This protein binds this small molecule.
Small molecule (SMILES): Nc1cc(Cc2ccccc2)c2[nH]nnc2n1

Sequence of chain 1.E:
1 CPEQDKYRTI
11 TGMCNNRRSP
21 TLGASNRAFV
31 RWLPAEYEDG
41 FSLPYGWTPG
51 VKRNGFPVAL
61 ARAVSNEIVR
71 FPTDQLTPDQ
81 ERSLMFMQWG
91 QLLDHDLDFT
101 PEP

Sequence of chain 1.F:
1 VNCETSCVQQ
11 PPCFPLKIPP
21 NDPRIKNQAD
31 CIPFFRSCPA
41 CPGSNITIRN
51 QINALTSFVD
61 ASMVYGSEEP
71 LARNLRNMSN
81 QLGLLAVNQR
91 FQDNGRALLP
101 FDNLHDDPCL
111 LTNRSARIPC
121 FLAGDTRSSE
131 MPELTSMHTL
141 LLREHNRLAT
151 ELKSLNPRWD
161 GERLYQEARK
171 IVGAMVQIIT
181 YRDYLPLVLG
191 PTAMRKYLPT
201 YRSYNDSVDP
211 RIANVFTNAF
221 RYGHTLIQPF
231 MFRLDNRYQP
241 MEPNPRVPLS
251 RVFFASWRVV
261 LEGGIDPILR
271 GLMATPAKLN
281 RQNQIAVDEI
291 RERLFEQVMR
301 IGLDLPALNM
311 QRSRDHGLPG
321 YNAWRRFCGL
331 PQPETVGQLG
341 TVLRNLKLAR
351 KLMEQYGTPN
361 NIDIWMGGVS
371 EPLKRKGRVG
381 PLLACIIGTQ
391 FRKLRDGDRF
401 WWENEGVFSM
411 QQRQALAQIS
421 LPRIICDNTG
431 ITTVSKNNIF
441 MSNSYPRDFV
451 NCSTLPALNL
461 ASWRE

Binding-site contacts:
Ligand atom C06 contacts residue ARG127 of chain 1.F at 4.1 Å.
Ligand atom C05 contacts residue ARG127 of chain 1.F at 3.6 Å.
Ligand atom C01 contacts residue THR126 of chain 1.F at 3.3 Å.
Ligand atom C09 contacts residue ARG127 of chain 1.F at 3.6 Å.
Ligand atom C10 contacts residue ARG127 of chain 1.F at 3.4 Å.
Ligand atom C01 contacts residue ARG127 of chain 1.F at 3.9 Å.
Ligand atom N14 contacts residue ARG127 of chain 1.F at 3.0 Å (salt-bridge).
Ligand atom N17 contacts residue HEC1 of chain 1.PA at 2.7 Å (h-bond).
Ligand atom C11 contacts residue ARG127 of chain 1.F at 3.8 Å.
Ligand atom N14 contacts residue HEC1 of chain 1.PA at 3.2 Å.
Ligand atom N13 contacts residue HEC1 of chain 1.PA at 3.4 Å.
Ligand atom N15 contacts residue GLN91 of chain 1.E at 3.1 Å (h-bond).
Ligand atom N13 contacts residue GLN91 of chain 1.E at 4.1 Å.
Ligand atom C08 contacts residue HEC1 of chain 1.PA at 3.9 Å.
Ligand atom N13 contacts residue ARG127 of chain 1.F at 4.1 Å.
Ligand atom C03 contacts residue ARG127 of chain 1.F at 3.4 Å.
Ligand atom N15 contacts residue GLU130 of chain 1.F at 4.1 Å.
Ligand atom C09 contacts residue HEC1 of chain 1.PA at 3.6 Å.
Ligand atom C12 contacts residue PHE295 of chain 1.F at 3.9 Å (hydrophobic).
Ligand atom N16 contacts residue ARG127 of chain 1.F at 3.8 Å.
Ligand atom C03 contacts residue THR126 of chain 1.F at 3.6 Å.
Ligand atom N15 contacts residue HIS95 of chain 1.E at 3.2 Å (h-bond).
Ligand atom C11 contacts residue HEC1 of chain 1.PA at 3.4 Å.
Ligand atom C05 contacts residue GLU130 of chain 1.F at 3.8 Å.
Ligand atom N15 contacts residue ARG127 of chain 1.F at 4.2 Å.
Ligand atom C02 contacts residue ARG127 of chain 1.F at 4.2 Å.
Ligand atom C10 contacts residue HEC1 of chain 1.PA at 3.2 Å.
Ligand atom C10 contacts residue HIS95 of chain 1.E at 3.8 Å.
Ligand atom N16 contacts residue HIS95 of chain 1.E at 2.9 Å (h-bond).
Ligand atom C05 contacts residue PHE254 of chain 1.F at 3.6 Å (hydrophobic).
Ligand atom C06 contacts residue HEC1 of chain 1.PA at 3.7 Å.
Ligand atom C08 contacts residue ARG127 of chain 1.F at 3.9 Å.
Ligand atom N17 contacts residue ARG127 of chain 1.F at 4.1 Å.
Ligand atom N15 contacts residue HEC1 of chain 1.PA at 3.4 Å.
Ligand atom N16 contacts residue GLN91 of chain 1.E at 4.1 Å.
Ligand atom C07 contacts residue ARG127 of chain 1.F at 4.0 Å.
Ligand atom N16 contacts residue HEC1 of chain 1.PA at 3.1 Å (h-bond).
Ligand atom N13 contacts residue GLU130 of chain 1.F at 3.4 Å.
Ligand atom C03 contacts residue PHE254 of chain 1.F at 3.6 Å (hydrophobic).
Ligand atom N17 contacts residue PHE99 of chain 1.E at 3.9 Å.